Sequence of chain 1.B:
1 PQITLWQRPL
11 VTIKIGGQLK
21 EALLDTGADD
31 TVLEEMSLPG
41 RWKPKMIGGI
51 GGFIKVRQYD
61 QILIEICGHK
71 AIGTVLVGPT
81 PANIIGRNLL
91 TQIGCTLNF

The small molecule below binds the protein below.
Small molecule (SMILES): CC(C)[C@H](NC(=O)N(C)Cc1ccccn1)C(=O)N[C@@H](Cc1ccccc1)[C@H](O)[C@H](O)[C@H](Cc1ccccc1)NC(=O)[C@@H](NC(=O)N(C)Cc1ccccn1)C(C)C

Binding-site contacts:
Ligand atom N8 contacts residue ARG8 of chain 1.B at 3.5 Å (salt-bridge).
Ligand atom N21 contacts residue GLY48 of chain 1.A at 3.1 Å (h-bond).
Ligand atom C12 contacts residue ARG8 of chain 1.A at 3.7 Å.
Ligand atom C26 contacts residue ILE84 of chain 1.A at 3.7 Å (hydrophobic).
Ligand atom C5 contacts residue ASP29 of chain 1.A at 3.6 Å.
Ligand atom N37 contacts residue GLY27 of chain 1.A at 3.3 Å (h-bond).
Ligand atom C46 contacts residue GLY27 of chain 1.A at 3.7 Å.
Ligand atom C44 contacts residue PRO81 of chain 1.B at 3.5 Å (hydrophobic).
Ligand atom C4 contacts residue GLY48 of chain 1.A at 2.9 Å.
Ligand atom C14 contacts residue ARG8 of chain 1.A at 3.4 Å.
Ligand atom C3 contacts residue ASP29 of chain 1.B at 3.5 Å.
Ligand atom C44 contacts residue GLY49 of chain 1.A at 3.7 Å.
Ligand atom C46 contacts residue ASP25 of chain 1.B at 3.2 Å.
Ligand atom C6 contacts residue ARG8 of chain 1.B at 3.5 Å.
Ligand atom C7 contacts residue ARG8 of chain 1.B at 3.7 Å.
Ligand atom N10 contacts residue ARG8 of chain 1.A at 3.3 Å (salt-bridge).
Ligand atom C8 contacts residue ARG8 of chain 1.A at 3.7 Å.
Ligand atom C43 contacts residue PRO81 of chain 1.B at 3.4 Å (hydrophobic).
Ligand atom C10 contacts residue ARG8 of chain 1.B at 3.6 Å.
Ligand atom C44 contacts residue ILE50 of chain 1.A at 3.5 Å (hydrophobic).
Ligand atom O98 contacts residue ALA28 of chain 1.B at 3.5 Å.
Ligand atom O2 contacts residue ALA28 of chain 1.A at 3.6 Å.
Ligand atom O98 contacts residue GLY27 of chain 1.B at 3.5 Å (h-bond).
Ligand atom C49 contacts residue ASP25 of chain 1.A at 3.3 Å.
Ligand atom O2 contacts residue ASP29 of chain 1.A at 3.0 Å (salt-bridge).
Ligand atom O24 contacts residue GLY49 of chain 1.A at 3.6 Å.
Ligand atom O2 contacts residue GLY27 of chain 1.A at 3.7 Å.
Ligand atom O48 contacts residue ASP25 of chain 1.A at 2.9 Å (salt-bridge).
Ligand atom N81 contacts residue GLY48 of chain 1.B at 3.2 Å (h-bond).
Ligand atom C56 contacts residue PRO81 of chain 1.A at 3.7 Å (hydrophobic).
Ligand atom O47 contacts residue ASP25 of chain 1.B at 2.6 Å (salt-bridge).
Ligand atom O84 contacts residue GLY49 of chain 1.B at 3.5 Å.
Ligand atom O48 contacts residue ASP25 of chain 1.B at 2.9 Å (salt-bridge).
Ligand atom O98 contacts residue ASP29 of chain 1.B at 3.0 Å (salt-bridge).
Ligand atom C86 contacts residue ILE84 of chain 1.B at 3.6 Å (hydrophobic).
Ligand atom C52 contacts residue ASP25 of chain 1.A at 3.3 Å.
Ligand atom C26 contacts residue ILE50 of chain 1.B at 3.3 Å (hydrophobic).
Ligand atom C58 contacts residue ILE84 of chain 1.A at 3.7 Å (hydrophobic).
Ligand atom C11 contacts residue ARG8 of chain 1.B at 3.6 Å.
Ligand atom C2 contacts residue GLY48 of chain 1.B at 3.1 Å.

Sequence of chain 1.A:
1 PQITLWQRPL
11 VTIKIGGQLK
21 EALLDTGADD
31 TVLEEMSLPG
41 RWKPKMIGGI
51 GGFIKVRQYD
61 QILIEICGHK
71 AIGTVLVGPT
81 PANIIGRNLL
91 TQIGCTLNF